Binding-site contacts:
Ligand atom N2 contacts residue GLU250 of chain 1.D at 3.1 Å (salt-bridge).
Ligand atom C4 contacts residue ASN247 of chain 1.D at 3.2 Å.
Ligand atom C6 contacts residue TYR207 of chain 1.D at 3.2 Å (hydrophobic).
Ligand atom N1 contacts residue TYR207 of chain 1.D at 3.0 Å (h-bond).
Ligand atom O2 contacts residue ASN61 of chain 1.D at 3.0 Å (h-bond).
Ligand atom N3 contacts residue TYR207 of chain 1.D at 3.1 Å (h-bond).
Ligand atom N3 contacts residue ASN285 of chain 1.D at 2.7 Å (h-bond).
Ligand atom O2 contacts residue TYR207 of chain 1.D at 3.1 Å.
Ligand atom O2' contacts residue LYS243 of chain 1.D at 2.9 Å (salt-bridge).
Ligand atom O4 contacts residue ARG326 of chain 1.D at 3.2 Å.
Ligand atom N3 contacts residue ASN206 of chain 1.D at 3.3 Å (h-bond).
Ligand atom O6 contacts residue TYR286 of chain 1.D at 3.3 Å.
Ligand atom N1 contacts residue TYR286 of chain 1.D at 3.2 Å (h-bond).
Ligand atom C2 contacts residue TYR62 of chain 1.D at 3.0 Å (hydrophobic).
Ligand atom C8 contacts residue TYR207 of chain 1.D at 3.2 Å (hydrophobic).
Ligand atom O2 contacts residue ASN285 of chain 1.D at 2.9 Å (h-bond).
Ligand atom N7 contacts residue TYR286 of chain 1.D at 3.2 Å.
Ligand atom C2 contacts residue TYR207 of chain 1.D at 3.0 Å (hydrophobic).
Ligand atom N2 contacts residue SER246 of chain 1.D at 2.7 Å (h-bond).
Ligand atom N3 contacts residue HIS323 of chain 1.D at 2.9 Å.
Ligand atom N1 contacts residue GLN29 of chain 1.D at 2.9 Å (h-bond).
Ligand atom C4 contacts residue HIS323 of chain 1.D at 3.3 Å.
Ligand atom O4 contacts residue GLN65 of chain 1.D at 3.1 Å (h-bond).
Ligand atom N7 contacts residue TYR207 of chain 1.D at 3.2 Å.
Ligand atom O2' contacts residue GLN22 of chain 1.D at 2.9 Å (h-bond).
Ligand atom O4 contacts residue GLN289 of chain 1.D at 2.5 Å (h-bond).
Ligand atom O2 contacts residue PHE244 of chain 1.D at 3.2 Å.
Ligand atom N1 contacts residue TYR62 of chain 1.D at 3.2 Å.
Ligand atom N1 contacts residue TYR62 of chain 1.D at 3.1 Å (h-bond).
Ligand atom O4 contacts residue GLN210 of chain 1.D at 3.3 Å (h-bond).
Ligand atom N3 contacts residue TYR62 of chain 1.D at 3.0 Å.
Ligand atom N1 contacts residue GLU250 of chain 1.D at 2.8 Å (salt-bridge).
Ligand atom C4 contacts residue TYR62 of chain 1.D at 3.2 Å (hydrophobic).
Ligand atom O4 contacts residue TYR62 of chain 1.D at 3.1 Å.
Ligand atom O2' contacts residue TYR283 of chain 1.D at 2.9 Å.
Ligand atom N3 contacts residue ASN247 of chain 1.D at 3.1 Å (h-bond).
Ligand atom O2 contacts residue ASN206 of chain 1.D at 3.2 Å (h-bond).
Ligand atom C5 contacts residue TYR207 of chain 1.D at 3.1 Å (hydrophobic).
Ligand atom C6 contacts residue TYR62 of chain 1.D at 3.2 Å (hydrophobic).
Ligand atom O2' contacts residue ARG98 of chain 1.D at 3.2 Å (salt-bridge).

This small molecule binds to this protein.
Small molecule (SMILES): Nc1nc(=O)c2ncn([C@@H]3O[C@H](CO[P](=O)(O)O[C@H]4[C@@H](O)[C@H](n5ccc(=O)[nH]c5=O)O[C@@H]4CO)[C@@H](O[P](=O)(O)OC[C@H]4O[C@@H](n5ccc(=O)[nH]c5=O)[C@H](O)[C@@H]4O[P](=O)(O)OC[C@H]4O[C@@H](n5cnc6c(N)ncnc65)[C@H](O)[C@@H]4O[P](=O)(O)OC[C@H]4O[C@@H](n5ccc(=O)[nH]c5=O)[C@H](O)[C@@H]4O[P](=O)(O)OC[C@H]4O[C@@H](n5cnc6c(N)ncnc65)[C@H](O)[C@@H]4O[P](=O)(O)OC[C@H]4O[C@@H](n5ccc(=O)[nH]c5=O)[C@H](O)[C@@H]4O[P](=O)(O)OC[C@H]4O[C@@H](n5ccc(=O)[nH]c5=O)[C@H](O)[C@@H]4O[P](=O)(O)OC[C@H]4O[C@@H](n5cnc6c(N)ncnc65)[C@H](O)[C@@H]4O)[C@H]3O)c2[nH]1

Sequence of chain 1.D:
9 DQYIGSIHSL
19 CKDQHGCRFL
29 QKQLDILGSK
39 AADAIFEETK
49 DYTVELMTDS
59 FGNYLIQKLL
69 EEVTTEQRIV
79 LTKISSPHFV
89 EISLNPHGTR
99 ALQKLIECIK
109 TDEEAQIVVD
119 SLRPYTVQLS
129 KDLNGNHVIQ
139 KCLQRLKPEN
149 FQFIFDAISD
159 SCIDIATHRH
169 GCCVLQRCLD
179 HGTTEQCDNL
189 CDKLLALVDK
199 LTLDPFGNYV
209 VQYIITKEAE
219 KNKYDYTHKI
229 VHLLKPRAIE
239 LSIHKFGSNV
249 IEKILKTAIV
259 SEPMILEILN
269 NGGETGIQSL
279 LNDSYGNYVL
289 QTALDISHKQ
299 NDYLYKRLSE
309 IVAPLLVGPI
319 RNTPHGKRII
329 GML